The small molecule below binds the protein below.
Small molecule (SMILES): OCc1cccc(F)c1F

Binding-site contacts:
Ligand atom O1 contacts residue ZN1 of chain 1.Q at 2.2 Å.
Ligand atom C7 contacts residue NAD1 of chain 1.S at 4.1 Å.
Ligand atom F3 contacts residue LEU116 of chain 1.D at 2.9 Å.
Ligand atom C5 contacts residue ILE318 of chain 1.D at 3.5 Å (hydrophobic).
Ligand atom C3 contacts residue VAL294 of chain 1.D at 3.8 Å (hydrophobic).
Ligand atom C5 contacts residue LEU116 of chain 1.D at 4.2 Å (hydrophobic).
Ligand atom F3 contacts residue VAL294 of chain 1.D at 4.0 Å.
Ligand atom C6 contacts residue NAD1 of chain 1.S at 3.1 Å.
Ligand atom C4 contacts residue ILE318 of chain 1.D at 3.8 Å (hydrophobic).
Ligand atom C5 contacts residue VAL294 of chain 1.D at 4.2 Å (hydrophobic).
Ligand atom C6 contacts residue PHE93 of chain 1.D at 3.4 Å (hydrophobic).
Ligand atom C1 contacts residue NAD1 of chain 1.S at 4.2 Å.
Ligand atom F3 contacts residue LEU57 of chain 1.D at 3.1 Å.
Ligand atom C7 contacts residue HIS67 of chain 1.D at 3.2 Å.
Ligand atom C3 contacts residue LEU116 of chain 1.D at 3.5 Å (hydrophobic).
Ligand atom F2 contacts residue SER48 of chain 1.D at 3.3 Å.
Ligand atom C5 contacts residue LEU309 of chain 1.C at 4.4 Å (hydrophobic).
Ligand atom C5 contacts residue NAD1 of chain 1.S at 3.3 Å.
Ligand atom O1 contacts residue HIS67 of chain 1.D at 3.1 Å (h-bond).
Ligand atom C7 contacts residue SER48 of chain 1.D at 3.5 Å.
Ligand atom F2 contacts residue LEU141 of chain 1.D at 3.9 Å.
Ligand atom C7 contacts residue PHE93 of chain 1.D at 3.7 Å (hydrophobic).
Ligand atom C5 contacts residue PHE93 of chain 1.D at 4.2 Å (hydrophobic).
Ligand atom C2 contacts residue SER48 of chain 1.D at 3.7 Å.
Ligand atom C1 contacts residue ZN1 of chain 1.Q at 4.4 Å.
Ligand atom C1 contacts residue SER48 of chain 1.D at 3.7 Å.
Ligand atom C2 contacts residue VAL294 of chain 1.D at 4.4 Å (hydrophobic).
Ligand atom C7 contacts residue CYS174 of chain 1.D at 4.0 Å (hydrophobic).
Ligand atom F2 contacts residue LEU57 of chain 1.D at 3.3 Å.
Ligand atom C7 contacts residue ZN1 of chain 1.Q at 3.1 Å.
Ligand atom O1 contacts residue CYS174 of chain 1.D at 3.5 Å (h-bond).
Ligand atom O1 contacts residue SER48 of chain 1.D at 2.6 Å (h-bond).
Ligand atom O1 contacts residue CYS46 of chain 1.D at 3.7 Å.
Ligand atom C2 contacts residue LEU57 of chain 1.D at 4.3 Å (hydrophobic).
Ligand atom F2 contacts residue PHE140 of chain 1.D at 4.3 Å.
Ligand atom C1 contacts residue PHE93 of chain 1.D at 3.7 Å (hydrophobic).
Ligand atom C4 contacts residue LEU116 of chain 1.D at 3.5 Å (hydrophobic).
Ligand atom C4 contacts residue VAL294 of chain 1.D at 3.7 Å (hydrophobic).
Ligand atom C4 contacts residue LEU309 of chain 1.C at 4.0 Å (hydrophobic).
Ligand atom O1 contacts residue NAD1 of chain 1.S at 3.1 Å.

Sequence of chain 1.C:
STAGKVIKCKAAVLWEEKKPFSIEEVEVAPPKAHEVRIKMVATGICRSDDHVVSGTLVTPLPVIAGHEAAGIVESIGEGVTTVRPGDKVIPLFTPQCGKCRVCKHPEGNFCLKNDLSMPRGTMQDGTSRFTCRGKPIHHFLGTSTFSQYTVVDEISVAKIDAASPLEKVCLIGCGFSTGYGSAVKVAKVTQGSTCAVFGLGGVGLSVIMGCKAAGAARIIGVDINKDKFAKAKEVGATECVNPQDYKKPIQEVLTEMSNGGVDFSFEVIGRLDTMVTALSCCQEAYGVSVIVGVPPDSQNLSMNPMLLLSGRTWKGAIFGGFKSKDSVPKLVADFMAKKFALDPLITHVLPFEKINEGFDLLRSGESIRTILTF

Sequence of chain 1.D:
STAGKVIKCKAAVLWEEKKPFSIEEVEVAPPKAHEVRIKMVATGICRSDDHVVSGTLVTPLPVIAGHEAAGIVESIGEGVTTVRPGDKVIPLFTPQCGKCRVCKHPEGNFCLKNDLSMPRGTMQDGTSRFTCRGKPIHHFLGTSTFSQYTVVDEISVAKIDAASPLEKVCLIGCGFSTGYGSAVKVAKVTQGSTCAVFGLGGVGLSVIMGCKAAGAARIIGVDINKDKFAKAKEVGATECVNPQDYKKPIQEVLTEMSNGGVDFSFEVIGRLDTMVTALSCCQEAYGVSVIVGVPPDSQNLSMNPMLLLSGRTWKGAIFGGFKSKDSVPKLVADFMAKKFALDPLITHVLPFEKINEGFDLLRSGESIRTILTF